The protein below binds the small molecule below.
Small molecule (SMILES): CC(=O)N[C@@H]1[C@@H](O)[C@H](O)[C@@H](CO)O[C@H]1O

Binding-site contacts:
Ligand atom C7 contacts residue GLU482 of chain 5.A at 4.0 Å.
Ligand atom C2 contacts residue ASN485 of chain 5.A at 2.4 Å.
Ligand atom C7 contacts residue ARG465 of chain 5.A at 3.8 Å.
Ligand atom C8 contacts residue ARG465 of chain 5.A at 3.9 Å.
Ligand atom O7 contacts residue SER466 of chain 5.A at 4.3 Å.
Ligand atom O7 contacts residue ARG465 of chain 5.A at 3.7 Å.
Ligand atom O5 contacts residue ASN485 of chain 5.A at 2.4 Å (h-bond).
Ligand atom C8 contacts residue GLU482 of chain 5.A at 3.8 Å.
Ligand atom C5 contacts residue ASN485 of chain 5.A at 3.6 Å.
Ligand atom C1 contacts residue ASN485 of chain 5.A at 1.4 Å.
Ligand atom O3 contacts residue ARG465 of chain 5.A at 3.5 Å.
Ligand atom O7 contacts residue GLU482 of chain 5.A at 4.1 Å.
Ligand atom O7 contacts residue ASN485 of chain 5.A at 3.2 Å (h-bond).
Ligand atom C8 contacts residue LYS469 of chain 5.A at 3.8 Å.
Ligand atom N2 contacts residue ASN485 of chain 5.A at 2.9 Å (h-bond).
Ligand atom N2 contacts residue ARG465 of chain 5.A at 4.3 Å.
Ligand atom C3 contacts residue ASN485 of chain 5.A at 3.8 Å.
Ligand atom C7 contacts residue ASN485 of chain 5.A at 3.3 Å.
Ligand atom C4 contacts residue ASN485 of chain 5.A at 4.2 Å.
Ligand atom N2 contacts residue GLU482 of chain 5.A at 4.5 Å.

Sequence of chain 5.A:
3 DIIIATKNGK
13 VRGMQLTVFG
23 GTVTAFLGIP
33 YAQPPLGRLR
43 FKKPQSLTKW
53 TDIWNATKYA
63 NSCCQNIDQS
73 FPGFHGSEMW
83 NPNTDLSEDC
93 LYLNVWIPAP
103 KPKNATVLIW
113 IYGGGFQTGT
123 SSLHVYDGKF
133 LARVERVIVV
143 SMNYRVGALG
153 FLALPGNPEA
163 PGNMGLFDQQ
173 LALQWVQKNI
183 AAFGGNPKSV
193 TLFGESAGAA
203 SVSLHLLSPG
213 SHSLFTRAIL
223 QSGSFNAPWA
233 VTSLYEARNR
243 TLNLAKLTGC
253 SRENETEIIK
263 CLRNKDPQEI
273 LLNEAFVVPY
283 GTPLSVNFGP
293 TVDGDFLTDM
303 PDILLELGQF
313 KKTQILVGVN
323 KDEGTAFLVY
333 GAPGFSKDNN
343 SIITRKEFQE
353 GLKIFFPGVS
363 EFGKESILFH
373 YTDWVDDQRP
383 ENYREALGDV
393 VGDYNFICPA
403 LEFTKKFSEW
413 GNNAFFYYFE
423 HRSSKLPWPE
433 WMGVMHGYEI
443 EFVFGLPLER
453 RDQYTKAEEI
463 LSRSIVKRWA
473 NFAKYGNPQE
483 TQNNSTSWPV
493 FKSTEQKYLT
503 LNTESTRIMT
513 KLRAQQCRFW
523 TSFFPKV